A protein and the small-molecule ligand that binds it are described below.
Small molecule (SMILES): CC(=O)N[C@H]1[C@H](O[C@H]2[C@H](O)[C@@H](NC(C)=O)CO[C@@H]2CO)O[C@H](CO)[C@@H](O[C@@H]2O[C@H](CO)[C@@H](O)[C@H](O)[C@@H]2O)[C@@H]1O

Binding-site contacts:
Ligand atom O7 contacts residue TRP216 of chain 1.C at 3.8 Å.
Ligand atom O5 contacts residue ASN159 of chain 1.A at 2.3 Å (h-bond).
Ligand atom C1 contacts residue ASN159 of chain 1.A at 1.4 Å.
Ligand atom O3 contacts residue TRP216 of chain 1.C at 4.3 Å.
Ligand atom N2 contacts residue SER213 of chain 1.C at 3.0 Å (h-bond).
Ligand atom C6 contacts residue THR161 of chain 1.A at 3.6 Å.
Ligand atom C6 contacts residue TRP216 of chain 1.C at 4.4 Å (hydrophobic).
Ligand atom C7 contacts residue SER213 of chain 1.C at 3.9 Å.
Ligand atom C5 contacts residue ASN159 of chain 1.A at 3.6 Å.
Ligand atom C5 contacts residue TRP216 of chain 1.C at 4.1 Å (hydrophobic).
Ligand atom C7 contacts residue ASN159 of chain 1.A at 3.5 Å.
Ligand atom C8 contacts residue SER213 of chain 1.C at 3.9 Å.
Ligand atom C2 contacts residue ASN159 of chain 1.A at 2.5 Å.
Ligand atom N2 contacts residue ASN159 of chain 1.A at 2.9 Å (h-bond).
Ligand atom O6 contacts residue THR161 of chain 1.A at 3.8 Å.
Ligand atom C8 contacts residue VAL236 of chain 1.A at 4.2 Å (hydrophobic).
Ligand atom O3 contacts residue SER213 of chain 1.C at 4.2 Å.
Ligand atom C4 contacts residue ASN159 of chain 1.A at 4.2 Å.
Ligand atom C1 contacts residue SER213 of chain 1.C at 4.3 Å.
Ligand atom O7 contacts residue PRO215 of chain 1.C at 4.0 Å.
Ligand atom C2 contacts residue SER213 of chain 1.C at 3.9 Å.
Ligand atom C3 contacts residue ASN159 of chain 1.A at 3.8 Å.
Ligand atom O6 contacts residue TRP216 of chain 1.C at 3.0 Å.
Ligand atom O7 contacts residue ASN159 of chain 1.A at 3.6 Å (h-bond).
Ligand atom C8 contacts residue THR161 of chain 1.A at 3.3 Å.
Ligand atom C3 contacts residue SER213 of chain 1.C at 3.8 Å.

Sequence of chain 1.C:
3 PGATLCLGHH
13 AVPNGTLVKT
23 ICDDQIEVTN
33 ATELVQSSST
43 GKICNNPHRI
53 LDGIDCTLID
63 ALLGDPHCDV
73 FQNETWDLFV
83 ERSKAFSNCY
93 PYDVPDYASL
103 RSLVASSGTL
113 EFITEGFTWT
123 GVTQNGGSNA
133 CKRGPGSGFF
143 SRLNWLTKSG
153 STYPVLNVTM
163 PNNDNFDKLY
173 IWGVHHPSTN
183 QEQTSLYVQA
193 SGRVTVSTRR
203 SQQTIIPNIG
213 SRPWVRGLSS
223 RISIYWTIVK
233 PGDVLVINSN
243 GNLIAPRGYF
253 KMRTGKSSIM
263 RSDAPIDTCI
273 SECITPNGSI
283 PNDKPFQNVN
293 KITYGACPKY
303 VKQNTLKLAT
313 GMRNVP

Sequence of chain 1.A:
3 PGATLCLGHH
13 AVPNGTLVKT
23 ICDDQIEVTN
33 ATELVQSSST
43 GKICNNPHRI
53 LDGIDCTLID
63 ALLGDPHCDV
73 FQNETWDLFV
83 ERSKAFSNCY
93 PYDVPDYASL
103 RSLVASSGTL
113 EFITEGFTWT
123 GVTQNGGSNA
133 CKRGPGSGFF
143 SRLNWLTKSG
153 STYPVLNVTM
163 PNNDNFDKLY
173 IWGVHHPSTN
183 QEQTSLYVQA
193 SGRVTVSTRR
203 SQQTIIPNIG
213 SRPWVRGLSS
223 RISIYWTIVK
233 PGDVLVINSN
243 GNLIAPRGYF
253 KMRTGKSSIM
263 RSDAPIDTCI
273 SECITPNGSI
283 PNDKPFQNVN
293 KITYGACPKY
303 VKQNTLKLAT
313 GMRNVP